Sequence of chain 46.C:
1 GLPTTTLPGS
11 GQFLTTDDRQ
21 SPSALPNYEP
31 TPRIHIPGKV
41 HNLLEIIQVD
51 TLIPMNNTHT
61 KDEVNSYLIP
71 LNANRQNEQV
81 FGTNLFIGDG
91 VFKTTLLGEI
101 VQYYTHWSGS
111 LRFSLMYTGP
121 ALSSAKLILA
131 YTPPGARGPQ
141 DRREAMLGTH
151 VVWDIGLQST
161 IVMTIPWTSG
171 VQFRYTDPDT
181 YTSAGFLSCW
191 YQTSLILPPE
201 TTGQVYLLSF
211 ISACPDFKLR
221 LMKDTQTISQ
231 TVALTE

The small molecule below binds the protein below.
Small molecule (SMILES): Cc1cc(CCCCCOc2ccc(C3=NCCO3)cc2)on1

Sequence of chain 46.A:
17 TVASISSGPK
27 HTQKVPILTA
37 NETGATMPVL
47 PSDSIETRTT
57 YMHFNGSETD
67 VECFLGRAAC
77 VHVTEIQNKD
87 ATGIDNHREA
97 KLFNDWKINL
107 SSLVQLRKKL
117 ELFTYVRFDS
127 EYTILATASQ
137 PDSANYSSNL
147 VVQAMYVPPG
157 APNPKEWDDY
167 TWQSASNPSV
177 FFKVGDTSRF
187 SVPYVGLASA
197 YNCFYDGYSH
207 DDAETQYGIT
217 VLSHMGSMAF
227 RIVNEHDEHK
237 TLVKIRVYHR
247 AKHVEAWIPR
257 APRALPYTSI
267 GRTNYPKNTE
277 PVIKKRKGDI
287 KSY

Binding-site contacts:
Ligand atom C3B contacts residue TYR152 of chain 46.A at 3.7 Å (hydrophobic).
Ligand atom C4 contacts residue LEU106 of chain 46.A at 3.9 Å (hydrophobic).
Ligand atom N3A contacts residue PHE186 of chain 46.A at 4.0 Å.
Ligand atom C4A contacts residue PRO174 of chain 46.A at 3.1 Å (hydrophobic).
Ligand atom C1B contacts residue ILE104 of chain 46.A at 4.0 Å (hydrophobic).
Ligand atom C5A contacts residue ALA150 of chain 46.A at 3.6 Å (hydrophobic).
Ligand atom C3C contacts residue TYR128 of chain 46.A at 3.4 Å (hydrophobic).
Ligand atom C5B contacts residue TYR128 of chain 46.A at 4.0 Å (hydrophobic).
Ligand atom C2C contacts residue TYR197 of chain 46.A at 3.7 Å (hydrophobic).
Ligand atom C5B contacts residue MET224 of chain 46.A at 3.9 Å (hydrophobic).
Ligand atom C2C contacts residue MET221 of chain 46.A at 3.8 Å (hydrophobic).
Ligand atom C4C contacts residue VAL188 of chain 46.A at 3.7 Å (hydrophobic).
Ligand atom C4B contacts residue PHE186 of chain 46.A at 3.6 Å (hydrophobic).
Ligand atom C5A contacts residue VAL176 of chain 46.A at 3.6 Å (hydrophobic).
Ligand atom O1 contacts residue MET221 of chain 46.A at 3.8 Å.
Ligand atom C6B contacts residue TYR128 of chain 46.A at 3.3 Å (hydrophobic).
Ligand atom C5 contacts residue LEU106 of chain 46.A at 3.8 Å (hydrophobic).
Ligand atom C1B contacts residue TYR128 of chain 46.A at 3.6 Å (hydrophobic).
Ligand atom C4C contacts residue VAL191 of chain 46.A at 3.0 Å (hydrophobic).
Ligand atom C5C contacts residue VAL191 of chain 46.A at 3.8 Å (hydrophobic).
Ligand atom N3A contacts residue ALA24 of chain 46.C at 3.8 Å.
Ligand atom C1C contacts residue TYR128 of chain 46.A at 3.7 Å (hydrophobic).
Ligand atom C1B contacts residue VAL188 of chain 46.A at 3.8 Å (hydrophobic).
Ligand atom O1B contacts residue ILE104 of chain 46.A at 3.9 Å.
Ligand atom O1 contacts residue LEU106 of chain 46.A at 3.8 Å.
Ligand atom C2A contacts residue TYR152 of chain 46.A at 3.6 Å (hydrophobic).
Ligand atom C2B contacts residue VAL188 of chain 46.A at 3.5 Å (hydrophobic).
Ligand atom C4B contacts residue TYR152 of chain 46.A at 3.8 Å (hydrophobic).
Ligand atom N3A contacts residue TYR152 of chain 46.A at 3.5 Å.
Ligand atom C1C contacts residue LEU106 of chain 46.A at 3.8 Å (hydrophobic).
Ligand atom C2A contacts residue PHE186 of chain 46.A at 3.3 Å (hydrophobic).
Ligand atom N3A contacts residue PRO174 of chain 46.A at 3.7 Å.
Ligand atom N2 contacts residue LEU106 of chain 46.A at 3.8 Å.
Ligand atom O1A contacts residue PHE186 of chain 46.A at 3.0 Å.
Ligand atom C4 contacts residue TYR197 of chain 46.A at 3.8 Å (hydrophobic).
Ligand atom O1B contacts residue TYR128 of chain 46.A at 3.4 Å (h-bond).
Ligand atom C6B contacts residue ILE104 of chain 46.A at 3.6 Å (hydrophobic).
Ligand atom C5B contacts residue PHE186 of chain 46.A at 3.9 Å (hydrophobic).
Ligand atom C5A contacts residue PHE186 of chain 46.A at 3.5 Å (hydrophobic).
Ligand atom C3B contacts residue VAL188 of chain 46.A at 3.8 Å (hydrophobic).